The protein below binds the small molecule below.
Small molecule (SMILES): CSCC[C@H](NC(=O)[C@@H](NC(=O)[C@H](C)NC(=O)[C@H](Cc1ccccc1)NC(=O)[C@H](CC(N)=O)NC(=O)[C@H](Cc1ccc(O)cc1)NC(=O)[C@@H](NC(=O)[C@H](C)NC(=O)[C@@H](N)CCCCN)C(C)C)[C@@H](C)O)C(=O)O

Binding-site contacts:
Ligand atom CD1 contacts residue HIS155 of chain 1.G at 3.1 Å.
Ligand atom ND2 contacts residue GLN97 of chain 1.G at 2.8 Å (h-bond).
Ligand atom CE contacts residue PHE116 of chain 1.G at 3.2 Å (hydrophobic).
Ligand atom NZ contacts residue GLU63 of chain 1.G at 3.1 Å (salt-bridge).
Ligand atom N contacts residue TYR156 of chain 1.G at 2.8 Å (h-bond).
Ligand atom N contacts residue TRP73 of chain 1.G at 3.3 Å (h-bond).
Ligand atom O contacts residue TRP147 of chain 1.G at 3.2 Å (h-bond).
Ligand atom C contacts residue TRP73 of chain 1.G at 3.3 Å (hydrophobic).
Ligand atom N contacts residue TYR171 of chain 1.G at 2.6 Å (h-bond).
Ligand atom O contacts residue HIS155 of chain 1.G at 3.2 Å (h-bond).
Ligand atom CE contacts residue GLU63 of chain 1.G at 3.2 Å.
Ligand atom OXT contacts residue ASN80 of chain 1.G at 2.9 Å (h-bond).
Ligand atom CG2 contacts residue TRP73 of chain 1.G at 3.3 Å (hydrophobic).
Ligand atom O contacts residue TRP147 of chain 1.G at 2.8 Å (h-bond).
Ligand atom O contacts residue TYR7 of chain 1.G at 3.4 Å.
Ligand atom O contacts residue THR143 of chain 1.G at 2.3 Å (h-bond).
Ligand atom CG contacts residue GLU63 of chain 1.G at 3.3 Å.
Ligand atom CB contacts residue TYR7 of chain 1.G at 3.4 Å (hydrophobic).
Ligand atom NZ contacts residue LYS66 of chain 1.G at 3.0 Å (salt-bridge).
Ligand atom O contacts residue TRP73 of chain 1.G at 3.0 Å (h-bond).
Ligand atom OD1 contacts residue GLN97 of chain 1.G at 2.7 Å (h-bond).
Ligand atom O contacts residue LYS66 of chain 1.G at 3.1 Å (salt-bridge).
Ligand atom CE contacts residue TYR123 of chain 1.G at 3.4 Å (hydrophobic).
Ligand atom O contacts residue TYR84 of chain 1.G at 2.8 Å (h-bond).
Ligand atom C contacts residue LYS146 of chain 1.G at 3.4 Å.
Ligand atom O contacts residue TRP73 of chain 1.G at 3.1 Å.
Ligand atom C contacts residue TYR84 of chain 1.G at 3.2 Å (hydrophobic).
Ligand atom O contacts residue TYR159 of chain 1.G at 2.6 Å (h-bond).
Ligand atom N contacts residue GLU63 of chain 1.G at 3.1 Å (salt-bridge).
Ligand atom CA contacts residue TRP73 of chain 1.G at 3.2 Å (hydrophobic).
Ligand atom C contacts residue THR143 of chain 1.G at 3.2 Å.
Ligand atom CG contacts residue GLN97 of chain 1.G at 3.4 Å.
Ligand atom OXT contacts residue LYS146 of chain 1.G at 2.9 Å (salt-bridge).
Ligand atom CE1 contacts residue LYS66 of chain 1.G at 3.3 Å.
Ligand atom OXT contacts residue TYR84 of chain 1.G at 2.6 Å (h-bond).
Ligand atom CD1 contacts residue LYS66 of chain 1.G at 3.4 Å.
Ligand atom OD1 contacts residue TRP73 of chain 1.G at 3.3 Å.
Ligand atom N contacts residue GLN70 of chain 1.G at 2.9 Å (h-bond).
Ligand atom O contacts residue LYS146 of chain 1.G at 3.3 Å.
Ligand atom N contacts residue TYR159 of chain 1.G at 3.1 Å (h-bond).

Sequence of chain 1.G:
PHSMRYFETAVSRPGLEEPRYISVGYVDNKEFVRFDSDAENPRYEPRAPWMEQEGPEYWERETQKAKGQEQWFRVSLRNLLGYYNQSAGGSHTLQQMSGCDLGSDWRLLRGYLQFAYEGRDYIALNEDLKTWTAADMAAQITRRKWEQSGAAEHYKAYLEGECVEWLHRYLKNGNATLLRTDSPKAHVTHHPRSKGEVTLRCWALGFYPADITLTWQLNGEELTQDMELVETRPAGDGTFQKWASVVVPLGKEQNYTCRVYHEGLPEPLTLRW